Sequence of chain 1.C:
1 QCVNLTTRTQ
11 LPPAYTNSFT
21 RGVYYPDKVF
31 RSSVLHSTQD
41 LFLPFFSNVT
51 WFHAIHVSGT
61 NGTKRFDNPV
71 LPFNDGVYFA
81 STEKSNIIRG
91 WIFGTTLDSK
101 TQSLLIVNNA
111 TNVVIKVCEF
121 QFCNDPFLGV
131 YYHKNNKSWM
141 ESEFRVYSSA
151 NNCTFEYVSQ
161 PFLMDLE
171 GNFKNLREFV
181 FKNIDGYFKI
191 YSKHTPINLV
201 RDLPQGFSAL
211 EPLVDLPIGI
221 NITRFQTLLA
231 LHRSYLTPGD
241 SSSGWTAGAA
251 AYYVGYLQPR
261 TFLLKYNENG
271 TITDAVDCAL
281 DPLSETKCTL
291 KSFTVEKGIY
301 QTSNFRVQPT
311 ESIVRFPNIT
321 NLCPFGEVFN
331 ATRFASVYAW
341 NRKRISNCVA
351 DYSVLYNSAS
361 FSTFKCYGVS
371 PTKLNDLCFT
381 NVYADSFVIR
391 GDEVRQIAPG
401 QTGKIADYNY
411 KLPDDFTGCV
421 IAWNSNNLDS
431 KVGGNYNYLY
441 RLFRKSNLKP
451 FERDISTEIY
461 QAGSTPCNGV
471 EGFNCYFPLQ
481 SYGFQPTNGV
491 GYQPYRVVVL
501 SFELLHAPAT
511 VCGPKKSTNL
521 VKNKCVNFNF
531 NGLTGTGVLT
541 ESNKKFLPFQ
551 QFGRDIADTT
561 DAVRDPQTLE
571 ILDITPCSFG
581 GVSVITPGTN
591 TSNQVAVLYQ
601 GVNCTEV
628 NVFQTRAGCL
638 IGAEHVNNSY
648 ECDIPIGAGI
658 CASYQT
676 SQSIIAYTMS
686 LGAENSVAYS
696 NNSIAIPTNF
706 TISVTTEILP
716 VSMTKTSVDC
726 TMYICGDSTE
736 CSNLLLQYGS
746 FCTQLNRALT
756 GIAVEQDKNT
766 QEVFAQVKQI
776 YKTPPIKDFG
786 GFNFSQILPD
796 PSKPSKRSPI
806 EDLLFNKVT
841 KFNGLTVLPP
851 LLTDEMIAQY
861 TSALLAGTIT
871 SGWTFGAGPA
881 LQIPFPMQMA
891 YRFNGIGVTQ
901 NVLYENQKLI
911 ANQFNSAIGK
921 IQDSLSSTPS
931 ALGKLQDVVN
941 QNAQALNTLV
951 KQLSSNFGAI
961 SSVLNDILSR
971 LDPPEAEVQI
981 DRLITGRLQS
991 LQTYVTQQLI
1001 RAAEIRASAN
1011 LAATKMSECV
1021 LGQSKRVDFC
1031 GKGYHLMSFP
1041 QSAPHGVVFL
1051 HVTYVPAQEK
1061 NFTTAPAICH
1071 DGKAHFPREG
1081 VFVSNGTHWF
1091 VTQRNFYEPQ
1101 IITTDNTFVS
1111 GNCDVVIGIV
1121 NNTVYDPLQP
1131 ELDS

This small molecule binds to this protein.
Small molecule (SMILES): CC(=O)N[C@H]1[C@H](O[C@H]2[C@H](O)[C@@H](NC(C)=O)CO[C@@H]2CO)O[C@H](CO)[C@@H](O)[C@@H]1O

Binding-site contacts:
Ligand atom C4 contacts residue ASN1121 of chain 1.C at 4.2 Å.
Ligand atom C5 contacts residue ASN1121 of chain 1.C at 3.6 Å.
Ligand atom O5 contacts residue ASN1121 of chain 1.C at 2.3 Å (h-bond).
Ligand atom C7 contacts residue ASN1121 of chain 1.C at 3.5 Å.
Ligand atom O7 contacts residue ASN1121 of chain 1.C at 3.6 Å.
Ligand atom N2 contacts residue ASN1121 of chain 1.C at 2.9 Å (h-bond).
Ligand atom C3 contacts residue ASN1121 of chain 1.C at 3.8 Å.
Ligand atom C1 contacts residue ASN1121 of chain 1.C at 1.4 Å.
Ligand atom C2 contacts residue ASN1121 of chain 1.C at 2.5 Å.